Sequence of chain 1.TA:
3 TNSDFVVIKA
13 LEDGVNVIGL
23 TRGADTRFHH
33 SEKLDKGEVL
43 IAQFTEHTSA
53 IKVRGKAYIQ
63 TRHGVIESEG

Binding-site contacts:
Ligand atom CD1 contacts residue GLN45 of chain 1.SA at 3.6 Å.
Ligand atom CH2 contacts residue GLY21 of chain 1.SA at 3.5 Å.
Ligand atom CB contacts residue SER51 of chain 1.TA at 3.2 Å.
Ligand atom C contacts residue THR47 of chain 1.SA at 3.5 Å.
Ligand atom CA contacts residue THR28 of chain 1.TA at 3.2 Å.
Ligand atom CE2 contacts residue GLN45 of chain 1.SA at 4.0 Å.
Ligand atom CD1 contacts residue THR47 of chain 1.SA at 3.9 Å.
Ligand atom CZ2 contacts residue ALA44 of chain 1.SA at 3.9 Å (hydrophobic).
Ligand atom C contacts residue GLY25 of chain 1.TA at 3.5 Å.
Ligand atom CA contacts residue GLY25 of chain 1.TA at 3.5 Å.
Ligand atom CD1 contacts residue ALA52 of chain 1.TA at 4.1 Å (hydrophobic).
Ligand atom O contacts residue THR47 of chain 1.SA at 3.6 Å (h-bond).
Ligand atom CE2 contacts residue ALA44 of chain 1.SA at 3.8 Å (hydrophobic).
Ligand atom OXT contacts residue HIS49 of chain 1.SA at 3.8 Å.
Ligand atom CE3 contacts residue HIS32 of chain 1.SA at 4.0 Å.
Ligand atom CZ3 contacts residue HIS32 of chain 1.SA at 4.0 Å.
Ligand atom CG contacts residue SER51 of chain 1.TA at 3.7 Å.
Ligand atom NE1 contacts residue GLN45 of chain 1.SA at 2.9 Å (h-bond).
Ligand atom N contacts residue GLY25 of chain 1.TA at 2.7 Å (h-bond).
Ligand atom CE3 contacts residue HIS31 of chain 1.SA at 4.1 Å.
Ligand atom N contacts residue THR23 of chain 1.TA at 2.9 Å (h-bond).
Ligand atom CH2 contacts residue ILE20 of chain 1.SA at 4.0 Å (hydrophobic).
Ligand atom OXT contacts residue GLY25 of chain 1.TA at 4.0 Å.
Ligand atom CB contacts residue THR28 of chain 1.TA at 3.6 Å.
Ligand atom N contacts residue ARG24 of chain 1.TA at 3.9 Å.
Ligand atom C contacts residue SER51 of chain 1.TA at 3.4 Å.
Ligand atom O contacts residue GLY25 of chain 1.TA at 3.0 Å (h-bond).
Ligand atom N contacts residue THR28 of chain 1.TA at 2.9 Å (h-bond).
Ligand atom CD1 contacts residue SER51 of chain 1.TA at 3.4 Å.
Ligand atom CZ2 contacts residue ILE53 of chain 1.SA at 4.0 Å (hydrophobic).
Ligand atom N contacts residue ASP27 of chain 1.TA at 3.2 Å (salt-bridge).
Ligand atom O contacts residue ARG24 of chain 1.TA at 3.5 Å.
Ligand atom NE1 contacts residue ALA44 of chain 1.SA at 3.6 Å.
Ligand atom OXT contacts residue THR50 of chain 1.SA at 3.0 Å (h-bond).
Ligand atom CB contacts residue THR23 of chain 1.TA at 3.7 Å.
Ligand atom CA contacts residue SER51 of chain 1.TA at 3.8 Å.
Ligand atom O contacts residue SER51 of chain 1.TA at 2.8 Å (h-bond).
Ligand atom CZ3 contacts residue GLY21 of chain 1.SA at 3.7 Å.
Ligand atom CA contacts residue THR23 of chain 1.TA at 3.8 Å.
Ligand atom OXT contacts residue THR47 of chain 1.SA at 2.6 Å (h-bond).

This small molecule binds to this protein.
Small molecule (SMILES): N[C@@H](Cc1c[nH]c2ccccc12)C(=O)O

Sequence of chain 1.SA:
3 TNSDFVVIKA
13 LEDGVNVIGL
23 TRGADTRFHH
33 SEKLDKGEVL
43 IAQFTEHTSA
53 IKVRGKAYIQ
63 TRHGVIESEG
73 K